Binding-site contacts:
Ligand atom CAG contacts residue LEU158 of chain 1.A at 4.0 Å (hydrophobic).
Ligand atom N1 contacts residue LEU158 of chain 1.A at 4.1 Å.
Ligand atom C2 contacts residue LEU158 of chain 1.A at 4.2 Å (hydrophobic).
Ligand atom C2 contacts residue TYR108 of chain 1.A at 3.1 Å (hydrophobic).
Ligand atom N3 contacts residue TYR108 of chain 1.A at 4.1 Å.
Ligand atom C4 contacts residue VAL42 of chain 1.A at 3.9 Å (hydrophobic).
Ligand atom C4 contacts residue LEU158 of chain 1.A at 3.8 Å (hydrophobic).
Ligand atom CAC contacts residue ILE171 of chain 1.A at 3.9 Å (hydrophobic).
Ligand atom C6 contacts residue GLU106 of chain 1.A at 4.0 Å.
Ligand atom CAE contacts residue GLU112 of chain 1.A at 3.5 Å.
Ligand atom CAD contacts residue GLU112 of chain 1.A at 3.5 Å.
Ligand atom C6 contacts residue LEU158 of chain 1.A at 3.8 Å (hydrophobic).
Ligand atom NAA contacts residue ALA55 of chain 1.A at 3.6 Å.
Ligand atom NAK contacts residue VAL42 of chain 1.A at 3.5 Å.
Ligand atom CAH contacts residue VAL42 of chain 1.A at 3.9 Å (hydrophobic).
Ligand atom CAH contacts residue LEU34 of chain 1.A at 4.1 Å (hydrophobic).
Ligand atom NAL contacts residue GLU112 of chain 1.A at 2.9 Å (salt-bridge).
Ligand atom N1 contacts residue TYR108 of chain 1.A at 3.1 Å (h-bond).
Ligand atom CAF contacts residue LEU34 of chain 1.A at 3.6 Å (hydrophobic).
Ligand atom N1 contacts residue GLU106 of chain 1.A at 4.1 Å.
Ligand atom C6 contacts residue TYR108 of chain 1.A at 4.0 Å (hydrophobic).
Ligand atom CAF contacts residue GLY35 of chain 1.A at 4.0 Å.
Ligand atom NAQ contacts residue VAL42 of chain 1.A at 3.7 Å.
Ligand atom C5 contacts residue VAL42 of chain 1.A at 4.1 Å (hydrophobic).
Ligand atom NAA contacts residue TYR108 of chain 1.A at 3.6 Å.
Ligand atom CAE contacts residue LEU158 of chain 1.A at 3.5 Å (hydrophobic).
Ligand atom CAC contacts residue LEU158 of chain 1.A at 4.1 Å (hydrophobic).
Ligand atom CAG contacts residue ILE171 of chain 1.A at 4.2 Å (hydrophobic).
Ligand atom NAA contacts residue MET89 of chain 1.A at 3.3 Å.
Ligand atom CAE contacts residue GLU155 of chain 1.A at 3.7 Å.
Ligand atom C5 contacts residue LEU158 of chain 1.A at 3.6 Å (hydrophobic).
Ligand atom N3 contacts residue LEU34 of chain 1.A at 4.2 Å.
Ligand atom C5 contacts residue ALA55 of chain 1.A at 4.1 Å (hydrophobic).
Ligand atom N1 contacts residue VAL107 of chain 1.A at 3.9 Å.
Ligand atom NAK contacts residue ILE171 of chain 1.A at 3.9 Å.
Ligand atom N3 contacts residue LEU158 of chain 1.A at 4.0 Å.
Ligand atom N1 contacts residue ALA55 of chain 1.A at 3.7 Å.
Ligand atom C6 contacts residue ALA55 of chain 1.A at 3.5 Å (hydrophobic).
Ligand atom CAC contacts residue VAL42 of chain 1.A at 4.0 Å (hydrophobic).
Ligand atom NAA contacts residue GLU106 of chain 1.A at 3.0 Å (salt-bridge).

Sequence of chain 1.A:
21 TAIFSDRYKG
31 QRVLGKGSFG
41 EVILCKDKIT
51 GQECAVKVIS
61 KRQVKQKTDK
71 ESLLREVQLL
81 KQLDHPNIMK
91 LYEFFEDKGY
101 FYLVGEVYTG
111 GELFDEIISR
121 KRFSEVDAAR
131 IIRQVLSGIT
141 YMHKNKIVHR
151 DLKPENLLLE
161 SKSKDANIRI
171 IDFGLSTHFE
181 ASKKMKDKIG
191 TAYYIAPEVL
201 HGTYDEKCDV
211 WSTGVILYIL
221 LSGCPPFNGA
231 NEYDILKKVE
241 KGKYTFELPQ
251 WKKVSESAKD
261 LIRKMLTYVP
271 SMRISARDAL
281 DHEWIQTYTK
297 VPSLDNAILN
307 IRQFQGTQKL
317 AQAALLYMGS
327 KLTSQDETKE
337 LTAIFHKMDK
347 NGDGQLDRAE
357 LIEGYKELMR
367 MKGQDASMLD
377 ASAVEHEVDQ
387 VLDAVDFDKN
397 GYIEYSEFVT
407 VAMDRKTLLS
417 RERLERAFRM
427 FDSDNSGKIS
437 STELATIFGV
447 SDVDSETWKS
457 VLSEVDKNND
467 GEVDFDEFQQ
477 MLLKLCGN

The small molecule below binds the protein below.
Small molecule (SMILES): Nc1ncnc2c1cnn2CC1CCNCC1